The protein below binds the small molecule below.
Small molecule (SMILES): O=C(CO)[C@@H](O)[C@H](O)COP(=O)(O)O

Sequence of chain 1.B:
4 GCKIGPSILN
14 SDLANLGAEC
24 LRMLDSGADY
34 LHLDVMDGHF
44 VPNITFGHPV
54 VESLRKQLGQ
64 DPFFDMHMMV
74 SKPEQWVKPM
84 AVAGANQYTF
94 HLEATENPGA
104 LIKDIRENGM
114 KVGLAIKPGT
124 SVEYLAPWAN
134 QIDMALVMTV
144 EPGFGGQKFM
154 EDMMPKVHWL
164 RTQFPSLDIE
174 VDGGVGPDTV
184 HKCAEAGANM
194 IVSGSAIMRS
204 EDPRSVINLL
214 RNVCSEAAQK

Binding-site contacts:
Ligand atom P9 contacts residue GLY177 of chain 1.B at 3.9 Å.
Ligand atom C6 contacts residue ASP175 of chain 1.B at 3.8 Å.
Ligand atom C7 contacts residue ASP175 of chain 1.B at 3.4 Å.
Ligand atom O1 contacts residue PHE147 of chain 1.B at 3.8 Å.
Ligand atom O4 contacts residue MET72 of chain 1.B at 3.5 Å.
Ligand atom O14 contacts residue LEU12 of chain 1.B at 3.0 Å.
Ligand atom C5 contacts residue ASP175 of chain 1.B at 2.8 Å.
Ligand atom O4 contacts residue ASP37 of chain 1.B at 3.0 Å (salt-bridge).
Ligand atom O13 contacts residue FE21 of chain 1.I at 2.4 Å.
Ligand atom O12 contacts residue GLY149 of chain 1.B at 2.9 Å (h-bond).
Ligand atom O12 contacts residue SER198 of chain 1.B at 2.8 Å (h-bond).
Ligand atom O14 contacts residue SER10 of chain 1.B at 3.2 Å (h-bond).
Ligand atom C3 contacts residue ASP37 of chain 1.B at 3.7 Å.
Ligand atom O10 contacts residue GLY149 of chain 1.B at 3.7 Å.
Ligand atom O11 contacts residue GLY177 of chain 1.B at 3.9 Å.
Ligand atom C5 contacts residue FE21 of chain 1.I at 3.0 Å.
Ligand atom C3 contacts residue ASP175 of chain 1.B at 3.6 Å.
Ligand atom O4 contacts residue HIS70 of chain 1.B at 3.1 Å (h-bond).
Ligand atom P9 contacts residue GLY149 of chain 1.B at 3.8 Å.
Ligand atom O14 contacts residue ASP37 of chain 1.B at 3.2 Å (salt-bridge).
Ligand atom O12 contacts residue GLY148 of chain 1.B at 3.7 Å.
Ligand atom C2 contacts residue GLY146 of chain 1.B at 3.9 Å.
Ligand atom C5 contacts residue ASP37 of chain 1.B at 3.9 Å.
Ligand atom O4 contacts residue ASP175 of chain 1.B at 3.2 Å (salt-bridge).
Ligand atom O11 contacts residue GLY197 of chain 1.B at 3.0 Å (h-bond).
Ligand atom C2 contacts residue PHE147 of chain 1.B at 3.6 Å (hydrophobic).
Ligand atom O10 contacts residue GLY176 of chain 1.B at 3.5 Å.
Ligand atom O13 contacts residue ASP175 of chain 1.B at 2.6 Å (salt-bridge).
Ligand atom O10 contacts residue GLY177 of chain 1.B at 2.8 Å (h-bond).
Ligand atom O1 contacts residue PRO145 of chain 1.B at 3.3 Å.
Ligand atom O13 contacts residue HIS35 of chain 1.B at 3.5 Å (h-bond).
Ligand atom O1 contacts residue GLY146 of chain 1.B at 2.8 Å (h-bond).
Ligand atom O13 contacts residue SER10 of chain 1.B at 3.7 Å.
Ligand atom O13 contacts residue ASP37 of chain 1.B at 3.0 Å (salt-bridge).
Ligand atom O4 contacts residue MET141 of chain 1.B at 3.8 Å.
Ligand atom O1 contacts residue MET72 of chain 1.B at 3.3 Å (h-bond).
Ligand atom P9 contacts residue SER198 of chain 1.B at 3.9 Å.
Ligand atom O1 contacts residue MET39 of chain 1.B at 3.5 Å.
Ligand atom O4 contacts residue FE21 of chain 1.I at 2.2 Å.
Ligand atom C3 contacts residue FE21 of chain 1.I at 2.9 Å.